Binding-site contacts:
Ligand atom C4 contacts residue NAP1 of chain 1.K at 3.7 Å.
Ligand atom N3 contacts residue TYR234 of chain 1.C at 3.7 Å.
Ligand atom C7 contacts residue NAP1 of chain 1.K at 3.9 Å.
Ligand atom N8 contacts residue NAP1 of chain 1.K at 3.6 Å (h-bond).
Ligand atom N4 contacts residue ASP221 of chain 1.C at 3.8 Å.
Ligand atom C7 contacts residue ARG57 of chain 1.C at 3.7 Å.
Ligand atom CAX contacts residue TYR231 of chain 1.C at 3.8 Å (hydrophobic).
Ligand atom C8A contacts residue PHE153 of chain 1.C at 3.4 Å (hydrophobic).
Ligand atom CBA contacts residue TYR231 of chain 1.C at 2.9 Å (hydrophobic).
Ligand atom N5 contacts residue PHE153 of chain 1.C at 3.6 Å.
Ligand atom N2 contacts residue NAP1 of chain 1.K at 3.4 Å (h-bond).
Ligand atom C4A contacts residue PHE153 of chain 1.C at 3.5 Å (hydrophobic).
Ligand atom C9 contacts residue NAP1 of chain 1.K at 3.4 Å.
Ligand atom N1 contacts residue PHE153 of chain 1.C at 3.5 Å.
Ligand atom N1 contacts residue NAP1 of chain 1.K at 2.8 Å (h-bond).
Ligand atom N4 contacts residue TYR234 of chain 1.C at 2.8 Å (h-bond).
Ligand atom C9 contacts residue LEU269 of chain 1.C at 3.8 Å (hydrophobic).
Ligand atom C8A contacts residue NAP1 of chain 1.K at 3.6 Å.
Ligand atom CAR contacts residue PHE153 of chain 1.C at 3.9 Å (hydrophobic).
Ligand atom CAJ contacts residue PHE153 of chain 1.C at 3.8 Å (hydrophobic).
Ligand atom N5 contacts residue NAP1 of chain 1.K at 3.4 Å.
Ligand atom N4 contacts residue NAP1 of chain 1.K at 3.4 Å.
Ligand atom NAV contacts residue TYR231 of chain 1.C at 3.3 Å (h-bond).
Ligand atom N3 contacts residue NAP1 of chain 1.K at 3.0 Å (h-bond).
Ligand atom N8 contacts residue PHE153 of chain 1.C at 3.8 Å.
Ligand atom CAB contacts residue LEU266 of chain 1.C at 3.6 Å (hydrophobic).
Ligand atom C4A contacts residue NAP1 of chain 1.K at 3.7 Å.
Ligand atom C4 contacts residue TYR234 of chain 1.C at 3.7 Å (hydrophobic).
Ligand atom N8 contacts residue ARG57 of chain 1.C at 3.7 Å.
Ligand atom C2 contacts residue NAP1 of chain 1.K at 3.5 Å.
Ligand atom N2 contacts residue PHE153 of chain 1.C at 3.4 Å.
Ligand atom N4 contacts residue PHE153 of chain 1.C at 3.8 Å.
Ligand atom N2 contacts residue SER151 of chain 1.C at 2.9 Å (h-bond).
Ligand atom CAK contacts residue PHE153 of chain 1.C at 3.8 Å (hydrophobic).
Ligand atom C2 contacts residue PHE153 of chain 1.C at 3.2 Å (hydrophobic).
Ligand atom C6 contacts residue PHE153 of chain 1.C at 3.9 Å (hydrophobic).
Ligand atom C4 contacts residue PHE153 of chain 1.C at 3.6 Å (hydrophobic).
Ligand atom C6 contacts residue NAP1 of chain 1.K at 3.6 Å.
Ligand atom CAW contacts residue TYR231 of chain 1.C at 3.8 Å (hydrophobic).
Ligand atom N3 contacts residue PHE153 of chain 1.C at 3.5 Å.

This protein binds this small molecule.
Small molecule (SMILES): COC(=O)C1CCN(C(=O)c2ccc(N(C)Cc3cnc4nc(N)nc(N)c4n3)cc2)CC1

Sequence of chain 1.C:
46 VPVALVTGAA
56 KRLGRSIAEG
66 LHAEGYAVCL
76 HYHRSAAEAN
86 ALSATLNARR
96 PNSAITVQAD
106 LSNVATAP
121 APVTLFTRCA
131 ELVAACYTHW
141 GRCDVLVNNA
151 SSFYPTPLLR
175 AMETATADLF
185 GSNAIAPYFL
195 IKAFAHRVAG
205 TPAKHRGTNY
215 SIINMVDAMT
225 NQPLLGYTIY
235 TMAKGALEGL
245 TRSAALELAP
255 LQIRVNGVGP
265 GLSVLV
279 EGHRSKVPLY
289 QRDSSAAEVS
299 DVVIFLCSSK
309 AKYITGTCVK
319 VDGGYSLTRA